Binding-site contacts:
Ligand atom O3 contacts residue TRP239 of chain 1.A at 4.3 Å.
Ligand atom O5 contacts residue HIS172 of chain 1.A at 3.2 Å.
Ligand atom O1 contacts residue HIS172 of chain 1.A at 3.6 Å (h-bond).
Ligand atom O2 contacts residue UDP1 of chain 1.B at 3.8 Å.
Ligand atom O6 contacts residue THR184 of chain 1.A at 2.8 Å (h-bond).
Ligand atom O4 contacts residue GLU242 of chain 1.A at 2.7 Å (salt-bridge).
Ligand atom O3 contacts residue UDP1 of chain 1.B at 2.5 Å (h-bond).
Ligand atom C2 contacts residue UDP1 of chain 1.B at 4.2 Å.
Ligand atom O6 contacts residue PHE175 of chain 1.A at 3.5 Å.
Ligand atom C6 contacts residue TYR203 of chain 1.A at 3.8 Å (hydrophobic).
Ligand atom O4 contacts residue HIS172 of chain 1.A at 2.8 Å.
Ligand atom C6 contacts residue TRP239 of chain 1.A at 3.5 Å (hydrophobic).
Ligand atom C1 contacts residue HIS172 of chain 1.A at 3.8 Å.
Ligand atom C2 contacts residue HIS172 of chain 1.A at 3.9 Å.
Ligand atom O6 contacts residue TRP239 of chain 1.A at 3.4 Å (h-bond).
Ligand atom C4 contacts residue HIS172 of chain 1.A at 3.8 Å.
Ligand atom C3 contacts residue TRP239 of chain 1.A at 3.8 Å (hydrophobic).
Ligand atom C6 contacts residue PHE175 of chain 1.A at 4.1 Å (hydrophobic).
Ligand atom O4 contacts residue MET205 of chain 1.A at 3.7 Å.
Ligand atom O1 contacts residue SER174 of chain 1.A at 4.0 Å.
Ligand atom C2 contacts residue MET205 of chain 1.A at 4.0 Å (hydrophobic).
Ligand atom C6 contacts residue THR184 of chain 1.A at 3.4 Å.
Ligand atom C5 contacts residue TRP239 of chain 1.A at 3.7 Å (hydrophobic).
Ligand atom C5 contacts residue HIS172 of chain 1.A at 3.8 Å.
Ligand atom C6 contacts residue GLU242 of chain 1.A at 3.5 Å.
Ligand atom O6 contacts residue TYR203 of chain 1.A at 4.4 Å.
Ligand atom O3 contacts residue MET205 of chain 1.A at 3.9 Å.
Ligand atom C3 contacts residue MET205 of chain 1.A at 4.4 Å (hydrophobic).
Ligand atom O5 contacts residue PHE175 of chain 1.A at 4.3 Å.
Ligand atom C5 contacts residue GLU242 of chain 1.A at 4.0 Å.
Ligand atom C6 contacts residue HIS172 of chain 1.A at 3.9 Å.
Ligand atom C4 contacts residue TRP239 of chain 1.A at 3.6 Å (hydrophobic).
Ligand atom C4 contacts residue GLU242 of chain 1.A at 3.4 Å.
Ligand atom C3 contacts residue UDP1 of chain 1.B at 3.6 Å.

Sequence of chain 1.A:
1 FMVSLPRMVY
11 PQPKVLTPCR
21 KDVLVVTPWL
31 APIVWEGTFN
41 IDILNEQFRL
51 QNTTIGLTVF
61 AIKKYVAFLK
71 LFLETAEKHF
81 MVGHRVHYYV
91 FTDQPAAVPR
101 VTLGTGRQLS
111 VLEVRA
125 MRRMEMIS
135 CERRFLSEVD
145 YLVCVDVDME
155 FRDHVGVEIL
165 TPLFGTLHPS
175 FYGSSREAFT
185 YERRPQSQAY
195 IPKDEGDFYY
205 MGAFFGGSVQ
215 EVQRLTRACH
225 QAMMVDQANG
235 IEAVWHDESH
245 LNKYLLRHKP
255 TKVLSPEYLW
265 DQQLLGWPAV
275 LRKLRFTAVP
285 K

The small molecule below binds the protein below.
Small molecule (SMILES): OC[C@H]1O[C@@H](O)[C@H](O)[C@@H](O)[C@H]1O